Sequence of chain 1.A:
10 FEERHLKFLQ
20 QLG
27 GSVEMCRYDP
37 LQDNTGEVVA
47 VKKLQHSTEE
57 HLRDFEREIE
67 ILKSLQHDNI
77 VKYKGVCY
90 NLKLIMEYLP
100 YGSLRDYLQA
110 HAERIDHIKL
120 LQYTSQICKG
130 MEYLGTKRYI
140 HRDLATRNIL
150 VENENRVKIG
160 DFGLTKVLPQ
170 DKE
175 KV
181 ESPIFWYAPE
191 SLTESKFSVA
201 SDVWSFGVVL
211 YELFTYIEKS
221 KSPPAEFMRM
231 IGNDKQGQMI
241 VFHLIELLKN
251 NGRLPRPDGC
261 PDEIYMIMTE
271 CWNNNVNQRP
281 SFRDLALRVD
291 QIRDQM

Binding-site contacts:
Ligand atom F28 contacts residue ARG146 of chain 1.A at 3.8 Å.
Ligand atom C15 contacts residue LEU98 of chain 1.A at 3.8 Å (hydrophobic).
Ligand atom S4 contacts residue GLY101 of chain 1.A at 3.4 Å (h-bond).
Ligand atom N11 contacts residue LEU98 of chain 1.A at 3.1 Å (h-bond).
Ligand atom C3 contacts residue GLY101 of chain 1.A at 3.6 Å.
Ligand atom C10 contacts residue LEU21 of chain 1.A at 3.8 Å (hydrophobic).
Ligand atom F28 contacts residue ASP160 of chain 1.A at 3.7 Å.
Ligand atom S4 contacts residue TYR97 of chain 1.A at 3.6 Å (h-bond).
Ligand atom N18 contacts residue LEU21 of chain 1.A at 3.6 Å (h-bond).
Ligand atom F28 contacts residue ILE148 of chain 1.A at 3.7 Å.
Ligand atom S4 contacts residue PRO99 of chain 1.A at 3.7 Å.
Ligand atom C25 contacts residue LEU149 of chain 1.A at 3.5 Å (hydrophobic).
Ligand atom N16 contacts residue ALA46 of chain 1.A at 3.8 Å.
Ligand atom C15 contacts residue LEU149 of chain 1.A at 3.8 Å (hydrophobic).
Ligand atom C15 contacts residue GLU96 of chain 1.A at 3.0 Å.
Ligand atom C15 contacts residue ALA46 of chain 1.A at 3.3 Å (hydrophobic).
Ligand atom N23 contacts residue LEU149 of chain 1.A at 3.6 Å.
Ligand atom N16 contacts residue TYR97 of chain 1.A at 3.6 Å.
Ligand atom C2 contacts residue GLY101 of chain 1.A at 3.6 Å.
Ligand atom C26 contacts residue LEU149 of chain 1.A at 3.7 Å (hydrophobic).
Ligand atom C6 contacts residue GLY101 of chain 1.A at 3.6 Å.
Ligand atom N14 contacts residue LEU149 of chain 1.A at 3.5 Å.
Ligand atom F28 contacts residue GLY159 of chain 1.A at 3.3 Å.
Ligand atom F28 contacts residue LEU149 of chain 1.A at 3.5 Å.
Ligand atom C17 contacts residue MET95 of chain 1.A at 3.7 Å (hydrophobic).
Ligand atom C10 contacts residue LEU149 of chain 1.A at 3.8 Å (hydrophobic).
Ligand atom N16 contacts residue LEU98 of chain 1.A at 3.0 Å (h-bond).
Ligand atom C24 contacts residue LEU149 of chain 1.A at 3.3 Å (hydrophobic).
Ligand atom F28 contacts residue ASN147 of chain 1.A at 3.1 Å.
Ligand atom C24 contacts residue ARG146 of chain 1.A at 3.3 Å.
Ligand atom N7 contacts residue LEU21 of chain 1.A at 3.8 Å.
Ligand atom C26 contacts residue GLY159 of chain 1.A at 3.3 Å.
Ligand atom N16 contacts residue GLU96 of chain 1.A at 3.6 Å.
Ligand atom C12 contacts residue LEU149 of chain 1.A at 3.8 Å (hydrophobic).
Ligand atom N14 contacts residue ALA46 of chain 1.A at 3.4 Å.
Ligand atom C8 contacts residue LEU21 of chain 1.A at 3.6 Å (hydrophobic).
Ligand atom C13 contacts residue LEU149 of chain 1.A at 3.5 Å (hydrophobic).
Ligand atom C5 contacts residue GLY101 of chain 1.A at 3.5 Å.
Ligand atom S4 contacts residue LEU98 of chain 1.A at 3.1 Å (h-bond).
Ligand atom N9 contacts residue LEU149 of chain 1.A at 3.8 Å.

This small molecule binds to this protein.
Small molecule (SMILES): Cc1csc2c(Nc3cn(C)cn3)nc(N[C@@H](C)c3ncc(F)cn3)nc12